Binding-site contacts:
Ligand atom CG2 contacts residue PHE71 of chain 1.A at 4.0 Å (hydrophobic).
Ligand atom CD1 contacts residue THR349 of chain 1.A at 4.3 Å.

The protein below binds the small molecule below.
Small molecule (SMILES): CC[C@H](C)[C@@H](C=O)NC(=O)[C@H](CO)NC(=O)[C@H](CCCCN)NC(=O)[C@@H](N)C(C)C

Sequence of chain 1.A:
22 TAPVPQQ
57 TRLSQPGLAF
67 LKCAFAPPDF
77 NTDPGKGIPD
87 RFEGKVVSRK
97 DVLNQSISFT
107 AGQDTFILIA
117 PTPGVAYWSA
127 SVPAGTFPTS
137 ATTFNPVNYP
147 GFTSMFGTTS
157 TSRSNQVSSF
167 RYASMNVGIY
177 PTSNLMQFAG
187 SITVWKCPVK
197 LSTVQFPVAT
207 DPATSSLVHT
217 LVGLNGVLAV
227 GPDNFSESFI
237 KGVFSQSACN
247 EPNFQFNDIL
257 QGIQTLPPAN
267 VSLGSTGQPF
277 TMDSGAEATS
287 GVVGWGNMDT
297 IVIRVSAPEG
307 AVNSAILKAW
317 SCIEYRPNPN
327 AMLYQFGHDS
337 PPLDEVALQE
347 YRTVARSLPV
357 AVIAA